Binding-site contacts:
Ligand atom C3 contacts residue ASP21 of chain 2.A at 4.3 Å.
Ligand atom C16 contacts residue TYR111 of chain 2.A at 4.0 Å (hydrophobic).
Ligand atom C5 contacts residue GLY30 of chain 2.A at 3.7 Å.
Ligand atom C21 contacts residue ILE9 of chain 2.A at 3.9 Å (hydrophobic).
Ligand atom C5 contacts residue ASN23 of chain 2.A at 4.3 Å.
Ligand atom C12 contacts residue PHE106 of chain 2.A at 4.2 Å (hydrophobic).
Ligand atom C21 contacts residue ILE13 of chain 2.A at 3.5 Å (hydrophobic).
Ligand atom O25 contacts residue HIS17 of chain 2.A at 3.9 Å.
Ligand atom C6 contacts residue GLY30 of chain 2.A at 3.5 Å.
Ligand atom C12 contacts residue ILE9 of chain 2.A at 3.9 Å (hydrophobic).
Ligand atom O26 contacts residue TYR111 of chain 2.A at 3.8 Å.
Ligand atom O12 contacts residue ILE9 of chain 2.A at 4.1 Å.
Ligand atom O7 contacts residue MET20 of chain 2.A at 3.0 Å (h-bond).
Ligand atom C19 contacts residue CYS29 of chain 2.A at 4.2 Å (hydrophobic).
Ligand atom C4 contacts residue ASP21 of chain 2.A at 3.8 Å.
Ligand atom O3 contacts residue ASP21 of chain 2.A at 3.4 Å.
Ligand atom O7 contacts residue ASN23 of chain 2.A at 2.7 Å (h-bond).
Ligand atom C6 contacts residue ASN23 of chain 2.A at 3.3 Å.
Ligand atom C18 contacts residue LEU41 of chain 2.A at 3.9 Å (hydrophobic).
Ligand atom C15 contacts residue TYR25 of chain 2.A at 3.6 Å (hydrophobic).
Ligand atom C7 contacts residue ASN24 of chain 2.A at 4.2 Å.
Ligand atom O25 contacts residue SER16 of chain 2.A at 4.2 Å.
Ligand atom C11 contacts residue PHE106 of chain 2.A at 3.8 Å (hydrophobic).
Ligand atom C7 contacts residue ASN23 of chain 2.A at 3.2 Å.
Ligand atom C15 contacts residue MET20 of chain 2.A at 4.1 Å (hydrophobic).
Ligand atom C19 contacts residue GLY30 of chain 2.A at 3.6 Å.
Ligand atom C18 contacts residue PHE106 of chain 2.A at 3.8 Å (hydrophobic).
Ligand atom C11 contacts residue ILE9 of chain 2.A at 3.5 Å (hydrophobic).
Ligand atom C16 contacts residue LEU41 of chain 2.A at 3.9 Å (hydrophobic).
Ligand atom O7 contacts residue ASP21 of chain 2.A at 4.3 Å.
Ligand atom C22 contacts residue TYR111 of chain 2.A at 4.3 Å (hydrophobic).
Ligand atom O3 contacts residue ARG6 of chain 2.A at 4.0 Å.
Ligand atom C6 contacts residue CYS29 of chain 2.A at 3.6 Å (hydrophobic).
Ligand atom C1 contacts residue PHE5 of chain 2.A at 4.3 Å (hydrophobic).
Ligand atom C6 contacts residue ASN24 of chain 2.A at 4.0 Å.
Ligand atom C14 contacts residue MET20 of chain 2.A at 4.1 Å (hydrophobic).
Ligand atom C8 contacts residue CYS29 of chain 2.A at 4.2 Å (hydrophobic).
Ligand atom C2 contacts residue ARG6 of chain 2.A at 4.0 Å.
Ligand atom C21 contacts residue PHE106 of chain 2.A at 3.9 Å (hydrophobic).
Ligand atom C4 contacts residue ASN23 of chain 2.A at 4.0 Å.

Sequence of chain 2.A:
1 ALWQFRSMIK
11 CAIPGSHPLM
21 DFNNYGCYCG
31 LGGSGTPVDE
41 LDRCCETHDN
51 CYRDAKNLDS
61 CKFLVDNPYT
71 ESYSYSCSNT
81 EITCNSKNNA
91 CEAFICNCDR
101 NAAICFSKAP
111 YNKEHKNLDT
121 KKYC

A protein and the small-molecule ligand that binds it are described below.
Small molecule (SMILES): C[C@H](CCC(=O)O)[C@H]1CC[C@H]2[C@@H]3[C@H](O)C[C@@H]4C[C@H](O)CC[C@]4(C)[C@H]3C[C@H](O)[C@]12C